Binding-site contacts:
Ligand atom C7 contacts residue GLU1072 of chain 1.B at 4.5 Å.
Ligand atom C8 contacts residue LYS1073 of chain 1.B at 4.3 Å.
Ligand atom C2 contacts residue ASN1074 of chain 1.B at 2.5 Å.
Ligand atom C1 contacts residue ASN1074 of chain 1.B at 1.4 Å.
Ligand atom O5 contacts residue ASN1074 of chain 1.B at 2.3 Å (h-bond).
Ligand atom C5 contacts residue ALA706 of chain 1.B at 3.9 Å (hydrophobic).
Ligand atom C8 contacts residue GLU1072 of chain 1.B at 3.2 Å.
Ligand atom C5 contacts residue ASN1074 of chain 1.B at 3.7 Å.
Ligand atom C6 contacts residue ALA706 of chain 1.B at 3.9 Å (hydrophobic).
Ligand atom O5 contacts residue ALA706 of chain 1.B at 4.2 Å.
Ligand atom N2 contacts residue ASN1074 of chain 1.B at 3.0 Å (h-bond).
Ligand atom C7 contacts residue ASN1074 of chain 1.B at 3.7 Å.
Ligand atom C3 contacts residue ASN1074 of chain 1.B at 3.8 Å.
Ligand atom O7 contacts residue ASN1074 of chain 1.B at 3.6 Å (h-bond).
Ligand atom C4 contacts residue ASN1074 of chain 1.B at 4.2 Å.

A protein and the small-molecule ligand that binds it are described below.
Small molecule (SMILES): CC(=O)N[C@@H]1[C@@H](O)[C@H](O)[C@@H](CO)O[C@H]1O

Sequence of chain 1.B:
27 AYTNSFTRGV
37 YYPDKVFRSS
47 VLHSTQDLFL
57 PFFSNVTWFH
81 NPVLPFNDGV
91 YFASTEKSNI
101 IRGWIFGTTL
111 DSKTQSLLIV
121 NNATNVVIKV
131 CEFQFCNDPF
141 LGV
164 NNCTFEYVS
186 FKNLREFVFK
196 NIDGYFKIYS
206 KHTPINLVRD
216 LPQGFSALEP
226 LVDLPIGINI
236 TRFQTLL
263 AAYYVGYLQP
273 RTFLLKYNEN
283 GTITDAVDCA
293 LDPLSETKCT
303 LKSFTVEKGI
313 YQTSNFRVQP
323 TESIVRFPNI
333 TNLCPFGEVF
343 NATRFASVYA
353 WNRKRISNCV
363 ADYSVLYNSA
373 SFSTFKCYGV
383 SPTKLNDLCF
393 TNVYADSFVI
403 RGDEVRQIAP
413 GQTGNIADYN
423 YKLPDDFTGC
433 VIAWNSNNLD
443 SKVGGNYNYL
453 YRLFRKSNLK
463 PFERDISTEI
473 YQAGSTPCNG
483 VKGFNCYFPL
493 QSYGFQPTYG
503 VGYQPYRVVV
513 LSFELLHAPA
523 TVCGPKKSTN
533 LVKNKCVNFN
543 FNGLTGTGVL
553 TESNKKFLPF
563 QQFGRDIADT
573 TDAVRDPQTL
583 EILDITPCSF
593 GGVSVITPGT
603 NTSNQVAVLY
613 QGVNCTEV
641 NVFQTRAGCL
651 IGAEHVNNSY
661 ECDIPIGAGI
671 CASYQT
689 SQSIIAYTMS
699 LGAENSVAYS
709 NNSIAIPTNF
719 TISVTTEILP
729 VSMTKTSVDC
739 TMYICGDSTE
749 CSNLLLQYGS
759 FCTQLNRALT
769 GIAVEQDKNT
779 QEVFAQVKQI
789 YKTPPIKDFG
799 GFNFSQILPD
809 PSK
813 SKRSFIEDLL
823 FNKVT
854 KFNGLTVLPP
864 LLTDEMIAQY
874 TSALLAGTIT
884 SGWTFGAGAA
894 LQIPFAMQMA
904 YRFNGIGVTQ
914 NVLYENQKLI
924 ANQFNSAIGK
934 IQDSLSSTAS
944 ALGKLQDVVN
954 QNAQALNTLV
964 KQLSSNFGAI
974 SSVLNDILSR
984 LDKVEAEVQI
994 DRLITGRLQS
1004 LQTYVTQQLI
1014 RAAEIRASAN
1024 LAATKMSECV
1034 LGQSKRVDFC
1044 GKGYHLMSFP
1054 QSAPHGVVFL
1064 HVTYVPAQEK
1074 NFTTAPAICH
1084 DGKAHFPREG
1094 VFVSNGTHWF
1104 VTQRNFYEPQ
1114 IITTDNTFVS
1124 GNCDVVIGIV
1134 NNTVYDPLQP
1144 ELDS